The protein below binds the small molecule below.
Small molecule (SMILES): Cn1cc(-c2ccnc3c2OCCNC3)c(-c2ccc(F)cc2)n1

Binding-site contacts:
Ligand atom F1 contacts residue MET96 of chain 1.C at 3.4 Å.
Ligand atom N4 contacts residue LEU99 of chain 1.C at 3.2 Å (h-bond).
Ligand atom F1 contacts residue MET94 of chain 1.C at 3.3 Å.
Ligand atom N1 contacts residue ALA50 of chain 1.C at 3.5 Å.
Ligand atom O1 contacts residue ILE29 of chain 1.C at 3.2 Å.
Ligand atom C9 contacts residue LYS52 of chain 1.C at 3.7 Å.
Ligand atom C13 contacts residue ILE162 of chain 1.C at 3.6 Å (hydrophobic).
Ligand atom C5 contacts residue ILE37 of chain 1.C at 3.5 Å (hydrophobic).
Ligand atom C17 contacts residue GLY100 of chain 1.C at 3.5 Å.
Ligand atom C10 contacts residue MET96 of chain 1.C at 3.8 Å (hydrophobic).
Ligand atom C6 contacts residue ILE37 of chain 1.C at 3.6 Å (hydrophobic).
Ligand atom C11 contacts residue ALA50 of chain 1.C at 3.7 Å (hydrophobic).
Ligand atom N4 contacts residue GLY100 of chain 1.C at 3.0 Å (h-bond).
Ligand atom N2 contacts residue ILE37 of chain 1.C at 3.4 Å.
Ligand atom C18 contacts residue LEU98 of chain 1.C at 3.8 Å (hydrophobic).
Ligand atom N1 contacts residue LEU99 of chain 1.C at 3.1 Å (h-bond).
Ligand atom C3 contacts residue MET96 of chain 1.C at 3.5 Å (hydrophobic).
Ligand atom C15 contacts residue LEU149 of chain 1.C at 3.8 Å (hydrophobic).
Ligand atom C12 contacts residue ILE162 of chain 1.C at 3.6 Å (hydrophobic).
Ligand atom C8 contacts residue MET96 of chain 1.C at 3.5 Å (hydrophobic).
Ligand atom C2 contacts residue MET96 of chain 1.C at 3.4 Å (hydrophobic).
Ligand atom C9 contacts residue MET96 of chain 1.C at 3.6 Å (hydrophobic).
Ligand atom C2 contacts residue LEU149 of chain 1.C at 3.7 Å (hydrophobic).
Ligand atom C10 contacts residue ALA50 of chain 1.C at 3.6 Å (hydrophobic).
Ligand atom C9 contacts residue MET94 of chain 1.C at 3.9 Å (hydrophobic).
Ligand atom C13 contacts residue SER31 of chain 1.C at 3.5 Å.
Ligand atom C3 contacts residue ALA50 of chain 1.C at 3.3 Å (hydrophobic).
Ligand atom N2 contacts residue ILE162 of chain 1.C at 3.8 Å.
Ligand atom C1 contacts residue LEU149 of chain 1.C at 3.6 Å (hydrophobic).
Ligand atom C18 contacts residue LEU99 of chain 1.C at 3.2 Å (hydrophobic).
Ligand atom C2 contacts residue ALA50 of chain 1.C at 3.7 Å (hydrophobic).
Ligand atom C17 contacts residue ILE29 of chain 1.C at 3.8 Å (hydrophobic).
Ligand atom C11 contacts residue ILE37 of chain 1.C at 3.6 Å (hydrophobic).
Ligand atom F1 contacts residue LYS52 of chain 1.C at 3.7 Å.
Ligand atom N3 contacts residue ILE162 of chain 1.C at 3.3 Å.
Ligand atom C7 contacts residue MET96 of chain 1.C at 3.7 Å (hydrophobic).
Ligand atom C14 contacts residue LEU99 of chain 1.C at 3.8 Å (hydrophobic).
Ligand atom C8 contacts residue MET94 of chain 1.C at 3.5 Å (hydrophobic).
Ligand atom C3 contacts residue GLU97 of chain 1.C at 3.8 Å.
Ligand atom C3 contacts residue LEU99 of chain 1.C at 3.6 Å (hydrophobic).

Sequence of chain 1.C:
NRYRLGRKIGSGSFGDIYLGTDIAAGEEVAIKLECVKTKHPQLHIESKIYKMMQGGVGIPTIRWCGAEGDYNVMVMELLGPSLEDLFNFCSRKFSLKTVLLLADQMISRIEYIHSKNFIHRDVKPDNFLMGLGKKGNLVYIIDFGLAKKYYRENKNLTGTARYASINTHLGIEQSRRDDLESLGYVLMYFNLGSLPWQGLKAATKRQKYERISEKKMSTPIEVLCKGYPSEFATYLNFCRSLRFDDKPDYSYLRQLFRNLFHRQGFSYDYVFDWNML